Sequence of chain 1.C:
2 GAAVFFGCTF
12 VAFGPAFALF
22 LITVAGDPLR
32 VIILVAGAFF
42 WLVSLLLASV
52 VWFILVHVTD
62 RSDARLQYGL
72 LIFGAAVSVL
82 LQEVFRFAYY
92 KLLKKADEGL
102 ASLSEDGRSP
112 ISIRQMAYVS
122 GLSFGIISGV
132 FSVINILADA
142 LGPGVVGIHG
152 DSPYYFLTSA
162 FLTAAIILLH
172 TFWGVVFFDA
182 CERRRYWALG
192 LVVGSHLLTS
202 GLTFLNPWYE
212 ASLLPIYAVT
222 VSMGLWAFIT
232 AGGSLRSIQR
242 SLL

A protein and the small-molecule ligand that binds it are described below.
Small molecule (SMILES): CC(C)CCC[C@@H](C)[C@H]1CC[C@H]2[C@@H]3CC=C4C[C@@H](O)CC[C@]4(C)[C@H]3CC[C@]12C

Binding-site contacts:
Ligand atom C26 contacts residue VAL220 of chain 1.C at 4.4 Å (hydrophobic).
Ligand atom C15 contacts residue TRP188 of chain 1.C at 4.0 Å (hydrophobic).
Ligand atom C23 contacts residue SER223 of chain 1.C at 3.8 Å.
Ligand atom C15 contacts residue TRP227 of chain 1.C at 3.7 Å (hydrophobic).
Ligand atom C26 contacts residue SER223 of chain 1.C at 4.2 Å.
Ligand atom C14 contacts residue TRP227 of chain 1.C at 4.2 Å (hydrophobic).
Ligand atom C18 contacts residue TRP227 of chain 1.C at 3.5 Å (hydrophobic).
Ligand atom C20 contacts residue SER223 of chain 1.C at 4.3 Å.
Ligand atom C21 contacts residue SER223 of chain 1.C at 4.0 Å.
Ligand atom C19 contacts residue TRP227 of chain 1.C at 4.1 Å (hydrophobic).
Ligand atom C7 contacts residue TRP227 of chain 1.C at 3.9 Å (hydrophobic).
Ligand atom C8 contacts residue TRP227 of chain 1.C at 3.6 Å (hydrophobic).
Ligand atom C2 contacts residue ILE230 of chain 1.C at 4.4 Å (hydrophobic).
Ligand atom C16 contacts residue LEU192 of chain 1.C at 4.2 Å (hydrophobic).
Ligand atom C25 contacts residue MET224 of chain 1.C at 4.5 Å (hydrophobic).
Ligand atom C6 contacts residue TRP188 of chain 1.C at 4.4 Å (hydrophobic).
Ligand atom C15 contacts residue LEU192 of chain 1.C at 4.5 Å (hydrophobic).
Ligand atom C19 contacts residue ILE230 of chain 1.C at 3.7 Å (hydrophobic).
Ligand atom C27 contacts residue SER196 of chain 1.C at 3.8 Å.
Ligand atom C7 contacts residue TRP188 of chain 1.C at 3.6 Å (hydrophobic).
Ligand atom C6 contacts residue TRP227 of chain 1.C at 4.4 Å (hydrophobic).